The small molecule below binds the protein below.
Small molecule (SMILES): CC(=O)N[C@@H]1[C@@H](O)[C@H](O)[C@@H](CO)O[C@H]1O

Sequence of chain 1.B:
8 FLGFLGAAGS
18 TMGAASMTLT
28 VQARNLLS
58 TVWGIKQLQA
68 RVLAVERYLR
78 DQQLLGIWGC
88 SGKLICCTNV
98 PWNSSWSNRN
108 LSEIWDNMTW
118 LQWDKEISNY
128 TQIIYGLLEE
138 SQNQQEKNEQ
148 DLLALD

Binding-site contacts:
Ligand atom C8 contacts residue TYR127 of chain 1.B at 4.4 Å (hydrophobic).
Ligand atom C2 contacts residue SER102 of chain 1.B at 4.0 Å.
Ligand atom C1 contacts residue SER102 of chain 1.B at 4.3 Å.
Ligand atom C1 contacts residue TRP103 of chain 1.B at 4.4 Å (hydrophobic).
Ligand atom C4 contacts residue ASN100 of chain 1.B at 4.3 Å.
Ligand atom C7 contacts residue TRP103 of chain 1.B at 4.4 Å (hydrophobic).
Ligand atom C3 contacts residue ASN100 of chain 1.B at 3.8 Å.
Ligand atom N2 contacts residue SER102 of chain 1.B at 4.2 Å.
Ligand atom N2 contacts residue TRP103 of chain 1.B at 3.8 Å.
Ligand atom O7 contacts residue SER102 of chain 1.B at 3.9 Å.
Ligand atom N2 contacts residue ASN100 of chain 1.B at 2.8 Å (h-bond).
Ligand atom O5 contacts residue ASN100 of chain 1.B at 2.5 Å (h-bond).
Ligand atom C1 contacts residue ASN100 of chain 1.B at 1.5 Å.
Ligand atom C7 contacts residue SER102 of chain 1.B at 4.0 Å.
Ligand atom C2 contacts residue ASN100 of chain 1.B at 2.5 Å.
Ligand atom C5 contacts residue ASN100 of chain 1.B at 3.7 Å.
Ligand atom C7 contacts residue ASN100 of chain 1.B at 4.0 Å.
Ligand atom C8 contacts residue TRP103 of chain 1.B at 4.1 Å (hydrophobic).
Ligand atom C8 contacts residue ILE130 of chain 1.B at 3.7 Å (hydrophobic).
Ligand atom O6 contacts residue ASN100 of chain 1.B at 4.5 Å.